The protein below binds the small molecule below.
Small molecule (SMILES): C=CC1=C(C)/C(=C/c2[nH]c(/C=C3\N=C(/C=C4\NC(=O)C(C)=C4C=C)C(C)=C3CCC(=O)O)c(CCC(=O)O)c2C)NC1=O

Binding-site contacts:
Ligand atom C1D contacts residue ASP85 of chain 1.L at 3.6 Å.
Ligand atom CHA contacts residue LEU120 of chain 1.L at 3.5 Å (hydrophobic).
Ligand atom C4C contacts residue THR122 of chain 1.L at 3.6 Å.
Ligand atom C2D contacts residue ASN72 of chain 1.L at 3.6 Å.
Ligand atom NC contacts residue CYS82 of chain 1.L at 3.7 Å.
Ligand atom CMB contacts residue ILE88 of chain 1.L at 3.3 Å (hydrophobic).
Ligand atom O2A contacts residue ARG84 of chain 1.L at 2.7 Å (salt-bridge).
Ligand atom ND contacts residue ASP85 of chain 1.L at 2.8 Å (salt-bridge).
Ligand atom C2D contacts residue THR122 of chain 1.L at 3.3 Å.
Ligand atom C3C contacts residue CYS82 of chain 1.L at 3.0 Å (hydrophobic).
Ligand atom CHB contacts residue ASP85 of chain 1.L at 3.2 Å.
Ligand atom NA contacts residue ARG84 of chain 1.L at 3.2 Å (salt-bridge).
Ligand atom C1A contacts residue ARG84 of chain 1.L at 3.3 Å.
Ligand atom C4A contacts residue ARG84 of chain 1.L at 3.3 Å.
Ligand atom CBB contacts residue ARG108 of chain 1.L at 3.7 Å.
Ligand atom NA contacts residue ASP85 of chain 1.L at 2.8 Å (salt-bridge).
Ligand atom CAB contacts residue ARG108 of chain 1.L at 3.5 Å.
Ligand atom C1D contacts residue THR122 of chain 1.L at 3.7 Å.
Ligand atom CMC contacts residue SER126 of chain 1.L at 3.8 Å.
Ligand atom CAC contacts residue CYS82 of chain 1.L at 2.1 Å (hydrophobic).
Ligand atom CHD contacts residue ASP85 of chain 1.L at 3.5 Å.
Ligand atom C2C contacts residue CYS82 of chain 1.L at 3.1 Å (hydrophobic).
Ligand atom OC contacts residue ASN72 of chain 1.L at 3.3 Å.
Ligand atom OC contacts residue ALA73 of chain 1.L at 3.2 Å (h-bond).
Ligand atom C3D contacts residue THR122 of chain 1.L at 3.6 Å.
Ligand atom CMD contacts residue THR122 of chain 1.L at 3.5 Å.
Ligand atom C4A contacts residue ASP85 of chain 1.L at 3.5 Å.
Ligand atom NC contacts residue THR122 of chain 1.L at 3.6 Å.
Ligand atom NC contacts residue ASN72 of chain 1.L at 3.7 Å.
Ligand atom C1C contacts residue CYS82 of chain 1.L at 3.7 Å (hydrophobic).
Ligand atom O1D contacts residue ARG78 of chain 1.L at 3.5 Å.
Ligand atom CBC contacts residue CYS82 of chain 1.L at 2.6 Å (hydrophobic).
Ligand atom CMD contacts residue ASN72 of chain 1.L at 2.7 Å.
Ligand atom C3A contacts residue ARG84 of chain 1.L at 3.5 Å.
Ligand atom CHD contacts residue THR122 of chain 1.L at 3.7 Å.
Ligand atom ND contacts residue TYR117 of chain 1.L at 3.6 Å.
Ligand atom C2A contacts residue ARG84 of chain 1.L at 3.5 Å.
Ligand atom C4C contacts residue CYS82 of chain 1.L at 3.5 Å (hydrophobic).
Ligand atom CHD contacts residue CYS82 of chain 1.L at 3.7 Å (hydrophobic).
Ligand atom CGA contacts residue ARG84 of chain 1.L at 3.8 Å.

Sequence of chain 1.L:
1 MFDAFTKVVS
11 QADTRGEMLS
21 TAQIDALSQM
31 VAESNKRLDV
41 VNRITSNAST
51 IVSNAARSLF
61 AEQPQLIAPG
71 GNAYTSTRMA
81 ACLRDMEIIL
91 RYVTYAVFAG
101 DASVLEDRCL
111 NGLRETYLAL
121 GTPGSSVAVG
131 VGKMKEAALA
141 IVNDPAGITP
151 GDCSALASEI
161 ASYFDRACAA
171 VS